Sequence of chain 1.A:
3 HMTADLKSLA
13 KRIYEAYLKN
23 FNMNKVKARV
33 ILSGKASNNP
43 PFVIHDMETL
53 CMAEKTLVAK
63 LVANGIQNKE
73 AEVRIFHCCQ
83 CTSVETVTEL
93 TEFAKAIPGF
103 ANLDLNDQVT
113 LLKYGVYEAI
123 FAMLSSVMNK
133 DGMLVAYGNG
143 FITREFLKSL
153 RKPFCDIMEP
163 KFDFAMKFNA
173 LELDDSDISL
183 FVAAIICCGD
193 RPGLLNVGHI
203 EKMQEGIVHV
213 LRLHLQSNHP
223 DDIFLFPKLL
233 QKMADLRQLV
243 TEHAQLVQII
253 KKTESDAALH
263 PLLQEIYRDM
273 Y

Binding-site contacts:
Ligand atom C05 contacts residue VAL137 of chain 1.A at 4.4 Å (hydrophobic).
Ligand atom C06 contacts residue VAL137 of chain 1.A at 3.3 Å (hydrophobic).
Ligand atom C11 contacts residue CYS80 of chain 1.A at 3.7 Å (hydrophobic).
Ligand atom C11 contacts residue ALA138 of chain 1.A at 4.4 Å (hydrophobic).
Ligand atom C09 contacts residue VAL137 of chain 1.A at 4.0 Å (hydrophobic).
Ligand atom C09 contacts residue CYS80 of chain 1.A at 3.4 Å (hydrophobic).
Ligand atom O04 contacts residue CYS80 of chain 1.A at 3.8 Å.
Ligand atom C14 contacts residue THR84 of chain 1.A at 4.2 Å.
Ligand atom CL1 contacts residue TYR139 of chain 1.A at 3.7 Å.
Ligand atom C05 contacts residue CYS80 of chain 1.A at 4.4 Å (hydrophobic).
Ligand atom C08 contacts residue LEU59 of chain 1.A at 4.4 Å (hydrophobic).
Ligand atom C12 contacts residue CYS80 of chain 1.A at 3.9 Å (hydrophobic).
Ligand atom C13 contacts residue CYS80 of chain 1.A at 4.2 Å (hydrophobic).
Ligand atom O04 contacts residue LEU52 of chain 1.A at 3.6 Å.
Ligand atom C10 contacts residue THR84 of chain 1.A at 3.7 Å.
Ligand atom C13 contacts residue ALA138 of chain 1.A at 3.8 Å (hydrophobic).
Ligand atom C08 contacts residue LEU52 of chain 1.A at 4.3 Å (hydrophobic).
Ligand atom C14 contacts residue CYS80 of chain 1.A at 4.5 Å (hydrophobic).
Ligand atom C10 contacts residue CYS80 of chain 1.A at 3.7 Å (hydrophobic).
Ligand atom C10 contacts residue ALA138 of chain 1.A at 4.1 Å (hydrophobic).
Ligand atom C05 contacts residue ILE46 of chain 1.A at 4.5 Å (hydrophobic).
Ligand atom C07 contacts residue VAL137 of chain 1.A at 4.4 Å (hydrophobic).
Ligand atom CL1 contacts residue ALA138 of chain 1.A at 3.8 Å.
Ligand atom O03 contacts residue CYS80 of chain 1.A at 3.8 Å.
Ligand atom O02 contacts residue CYS80 of chain 1.A at 3.6 Å.
Ligand atom O04 contacts residue ILE77 of chain 1.A at 3.9 Å.
Ligand atom C12 contacts residue THR84 of chain 1.A at 3.1 Å.
Ligand atom C07 contacts residue ILE144 of chain 1.A at 3.4 Å (hydrophobic).
Ligand atom C10 contacts residue VAL137 of chain 1.A at 3.9 Å (hydrophobic).
Ligand atom O04 contacts residue ARG76 of chain 1.A at 4.4 Å.
Ligand atom C13 contacts residue LEU59 of chain 1.A at 4.2 Å (hydrophobic).
Ligand atom C12 contacts residue ALA138 of chain 1.A at 3.8 Å (hydrophobic).
Ligand atom O03 contacts residue LEU59 of chain 1.A at 3.2 Å.
Ligand atom C08 contacts residue CYS80 of chain 1.A at 3.9 Å (hydrophobic).
Ligand atom O02 contacts residue VAL137 of chain 1.A at 4.0 Å.
Ligand atom C07 contacts residue ILE77 of chain 1.A at 4.3 Å (hydrophobic).
Ligand atom C11 contacts residue LEU59 of chain 1.A at 4.1 Å (hydrophobic).
Ligand atom C06 contacts residue ILE46 of chain 1.A at 3.4 Å (hydrophobic).
Ligand atom C14 contacts residue ALA138 of chain 1.A at 3.8 Å (hydrophobic).

This small molecule binds to this protein.
Small molecule (SMILES): CC(C)(Oc1ccc(Cl)cc1)C(=O)O